The protein below binds the small molecule below.
Small molecule (SMILES): CC[C@H](C)[C@H](NC(=O)[C@@H](N)CCCCN)C(=O)N[C@@H](CC(C)C)C(=O)N[C@@H](CC1=NC=NC1)C(=O)N[C@@H](CCCN=C(N)N)C(=O)N[C@@H](CC(C)C)C(=O)N[C@@H](CC(C)C)C(=O)N[C@H](C=O)CCC(N)=O

Sequence of chain 1.B:
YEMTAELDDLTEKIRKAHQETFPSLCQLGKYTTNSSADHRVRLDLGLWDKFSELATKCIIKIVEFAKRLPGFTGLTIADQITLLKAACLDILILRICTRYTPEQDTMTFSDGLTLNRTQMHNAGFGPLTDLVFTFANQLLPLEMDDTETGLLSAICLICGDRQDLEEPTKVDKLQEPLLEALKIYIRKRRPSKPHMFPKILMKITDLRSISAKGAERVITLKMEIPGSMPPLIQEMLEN

Binding-site contacts:
Ligand atom CD1 contacts residue ILE104 of chain 1.B at 4.1 Å (hydrophobic).
Ligand atom CA contacts residue LYS90 of chain 1.B at 4.1 Å.
Ligand atom O contacts residue LYS90 of chain 1.B at 2.9 Å (salt-bridge).
Ligand atom CD2 contacts residue GLN103 of chain 1.B at 3.6 Å.
Ligand atom CG contacts residue GLU258 of chain 1.B at 3.6 Å.
Ligand atom CB contacts residue GLU258 of chain 1.B at 3.8 Å.
Ligand atom CD1 contacts residue GLN103 of chain 1.B at 4.0 Å.
Ligand atom OE1 contacts residue LYS90 of chain 1.B at 3.9 Å.
Ligand atom CD2 contacts residue ILE104 of chain 1.B at 3.4 Å (hydrophobic).
Ligand atom CE contacts residue GLU258 of chain 1.B at 3.4 Å.
Ligand atom ND1 contacts residue ILE104 of chain 1.B at 3.9 Å.
Ligand atom NZ contacts residue GLU261 of chain 1.B at 3.1 Å (salt-bridge).
Ligand atom CA contacts residue GLU258 of chain 1.B at 3.8 Å.
Ligand atom CD2 contacts residue LYS90 of chain 1.B at 4.0 Å.
Ligand atom CD contacts residue LYS90 of chain 1.B at 4.0 Å.
Ligand atom CD2 contacts residue LYS108 of chain 1.B at 4.1 Å.
Ligand atom CG2 contacts residue LEU255 of chain 1.B at 4.0 Å (hydrophobic).
Ligand atom CD1 contacts residue MET259 of chain 1.B at 3.5 Å (hydrophobic).
Ligand atom NZ contacts residue GLU258 of chain 1.B at 3.5 Å (salt-bridge).
Ligand atom CG contacts residue ILE104 of chain 1.B at 4.0 Å (hydrophobic).
Ligand atom N contacts residue GLU258 of chain 1.B at 3.6 Å (salt-bridge).
Ligand atom NE2 contacts residue ILE104 of chain 1.B at 2.7 Å.
Ligand atom CB contacts residue GLU258 of chain 1.B at 3.8 Å.
Ligand atom CA contacts residue GLU258 of chain 1.B at 3.6 Å.
Ligand atom CB contacts residue GLU258 of chain 1.B at 3.3 Å.
Ligand atom CB contacts residue VAL86 of chain 1.B at 4.1 Å (hydrophobic).
Ligand atom N contacts residue GLU258 of chain 1.B at 2.8 Å (salt-bridge).
Ligand atom NZ contacts residue LYS108 of chain 1.B at 3.8 Å.
Ligand atom CE1 contacts residue ILE104 of chain 1.B at 3.2 Å (hydrophobic).
Ligand atom CD1 contacts residue VAL86 of chain 1.B at 3.7 Å (hydrophobic).
Ligand atom CD1 contacts residue LEU255 of chain 1.B at 4.0 Å (hydrophobic).
Ligand atom CD2 contacts residue ILE100 of chain 1.B at 4.0 Å (hydrophobic).
Ligand atom CD2 contacts residue MET259 of chain 1.B at 3.9 Å (hydrophobic).
Ligand atom CG contacts residue LYS90 of chain 1.B at 3.7 Å.
Ligand atom CD contacts residue GLU258 of chain 1.B at 3.0 Å.
Ligand atom CE contacts residue GLU261 of chain 1.B at 3.9 Å.
Ligand atom CD1 contacts residue LEU255 of chain 1.B at 3.8 Å (hydrophobic).
Ligand atom CD1 contacts residue PRO254 of chain 1.B at 3.4 Å (hydrophobic).
Ligand atom C contacts residue LYS90 of chain 1.B at 4.0 Å.
Ligand atom C contacts residue GLU258 of chain 1.B at 3.7 Å.